Binding-site contacts:
Ligand atom CA contacts residue TYR202 of chain 1.A at 4.2 Å (hydrophobic).
Ligand atom CD1 contacts residue LEU77 of chain 1.A at 3.9 Å (hydrophobic).
Ligand atom C contacts residue TYR202 of chain 1.A at 3.7 Å (hydrophobic).
Ligand atom N contacts residue TYR150 of chain 1.A at 3.3 Å.
Ligand atom CA contacts residue GLY100 of chain 1.A at 3.6 Å.
Ligand atom CD1 contacts residue TRP18 of chain 1.A at 3.9 Å (hydrophobic).
Ligand atom CD2 contacts residue TRP18 of chain 1.A at 3.8 Å (hydrophobic).
Ligand atom OXT contacts residue CYS78 of chain 1.A at 3.4 Å.
Ligand atom O contacts residue THR102 of chain 1.A at 3.2 Å (h-bond).
Ligand atom OXT contacts residue SER79 of chain 1.A at 3.1 Å (h-bond).
Ligand atom CA contacts residue TYR150 of chain 1.A at 3.4 Å (hydrophobic).
Ligand atom O contacts residue SER79 of chain 1.A at 2.5 Å (h-bond).
Ligand atom CB contacts residue LEU77 of chain 1.A at 3.9 Å (hydrophobic).
Ligand atom CD2 contacts residue TYR202 of chain 1.A at 3.9 Å (hydrophobic).
Ligand atom O contacts residue CYS78 of chain 1.A at 4.1 Å.
Ligand atom CB contacts residue GLY100 of chain 1.A at 3.5 Å.
Ligand atom N contacts residue GLU226 of chain 1.A at 2.8 Å (salt-bridge).
Ligand atom CA contacts residue THR102 of chain 1.A at 3.8 Å.
Ligand atom CD2 contacts residue TYR276 of chain 1.A at 4.2 Å (hydrophobic).
Ligand atom CD2 contacts residue GLY227 of chain 1.A at 3.7 Å.
Ligand atom CD2 contacts residue GLU226 of chain 1.A at 3.4 Å.
Ligand atom C contacts residue THR102 of chain 1.A at 3.9 Å.
Ligand atom C contacts residue CYS78 of chain 1.A at 4.0 Å (hydrophobic).
Ligand atom N contacts residue TYR276 of chain 1.A at 3.6 Å (h-bond).
Ligand atom CB contacts residue GLU226 of chain 1.A at 4.0 Å.
Ligand atom C contacts residue TYR150 of chain 1.A at 3.2 Å (hydrophobic).
Ligand atom CG contacts residue GLY100 of chain 1.A at 4.0 Å.
Ligand atom O contacts residue ALA101 of chain 1.A at 3.5 Å.
Ligand atom N contacts residue THR102 of chain 1.A at 2.8 Å (h-bond).
Ligand atom O contacts residue TYR150 of chain 1.A at 3.3 Å.
Ligand atom C contacts residue GLY100 of chain 1.A at 3.9 Å.
Ligand atom CG contacts residue GLU226 of chain 1.A at 3.4 Å.
Ligand atom N contacts residue GLY100 of chain 1.A at 2.9 Å (h-bond).
Ligand atom CA contacts residue GLU226 of chain 1.A at 3.6 Å.
Ligand atom O contacts residue GLY100 of chain 1.A at 3.7 Å.
Ligand atom C contacts residue SER79 of chain 1.A at 3.5 Å.
Ligand atom CD1 contacts residue TYR276 of chain 1.A at 3.6 Å (hydrophobic).
Ligand atom OXT contacts residue TYR150 of chain 1.A at 3.5 Å.
Ligand atom OXT contacts residue TYR202 of chain 1.A at 2.6 Å (h-bond).
Ligand atom CG contacts residue TYR276 of chain 1.A at 3.6 Å (hydrophobic).

This protein binds this small molecule.
Small molecule (SMILES): CC(C)C[C@H](N)C(=O)O

Sequence of chain 1.A:
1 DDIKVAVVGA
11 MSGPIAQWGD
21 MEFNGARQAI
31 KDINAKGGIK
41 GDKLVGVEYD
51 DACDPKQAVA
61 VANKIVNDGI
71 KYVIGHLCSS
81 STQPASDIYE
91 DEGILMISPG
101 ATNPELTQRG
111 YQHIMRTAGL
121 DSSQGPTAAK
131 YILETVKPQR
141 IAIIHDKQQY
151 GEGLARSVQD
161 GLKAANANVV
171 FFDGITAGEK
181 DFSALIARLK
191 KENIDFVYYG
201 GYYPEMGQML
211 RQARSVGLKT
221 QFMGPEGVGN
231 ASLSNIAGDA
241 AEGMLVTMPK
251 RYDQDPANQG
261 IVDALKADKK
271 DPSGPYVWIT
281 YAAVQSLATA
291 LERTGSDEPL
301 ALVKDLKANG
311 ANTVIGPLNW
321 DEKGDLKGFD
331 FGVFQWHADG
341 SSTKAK